Binding-site contacts:
Ligand atom C7 contacts residue MET267 of chain 1.A at 3.8 Å (hydrophobic).
Ligand atom C4 contacts residue GLY279 of chain 1.A at 3.5 Å.
Ligand atom C1 contacts residue PRO266 of chain 1.A at 3.6 Å (hydrophobic).
Ligand atom N2 contacts residue GLY279 of chain 1.A at 3.7 Å.
Ligand atom N5 contacts residue GLY279 of chain 1.A at 3.6 Å.
Ligand atom C11 contacts residue TYR247 of chain 1.A at 3.4 Å (hydrophobic).
Ligand atom C6 contacts residue TYR247 of chain 1.A at 3.7 Å (hydrophobic).
Ligand atom C21 contacts residue ILE246 of chain 1.A at 3.5 Å (hydrophobic).
Ligand atom C22 contacts residue TYR247 of chain 1.A at 3.6 Å (hydrophobic).
Ligand atom N12 contacts residue ILE246 of chain 1.A at 3.6 Å.
Ligand atom C10 contacts residue GLY279 of chain 1.A at 3.7 Å.
Ligand atom O25 contacts residue PRO266 of chain 1.A at 3.5 Å.
Ligand atom C3 contacts residue GLN280 of chain 1.A at 3.8 Å.
Ligand atom C6 contacts residue GLY279 of chain 1.A at 3.6 Å.
Ligand atom C15 contacts residue ILE246 of chain 1.A at 3.5 Å (hydrophobic).
Ligand atom N18 contacts residue PHE250 of chain 1.A at 3.6 Å.
Ligand atom N19 contacts residue GLN280 of chain 1.A at 3.0 Å (h-bond).
Ligand atom C17 contacts residue PHE283 of chain 1.A at 3.4 Å (hydrophobic).
Ligand atom N18 contacts residue PHE283 of chain 1.A at 3.6 Å.
Ligand atom C10 contacts residue PHE283 of chain 1.A at 3.6 Å (hydrophobic).
Ligand atom N5 contacts residue TYR247 of chain 1.A at 2.6 Å (h-bond).
Ligand atom C15 contacts residue PHE283 of chain 1.A at 3.6 Å (hydrophobic).
Ligand atom O25 contacts residue MET267 of chain 1.A at 3.6 Å (h-bond).
Ligand atom C10 contacts residue GLN280 of chain 1.A at 3.7 Å.
Ligand atom N12 contacts residue PHE283 of chain 1.A at 3.7 Å.
Ligand atom C11 contacts residue PHE250 of chain 1.A at 3.8 Å (hydrophobic).
Ligand atom C24 contacts residue PRO266 of chain 1.A at 3.8 Å (hydrophobic).
Ligand atom C4 contacts residue TYR247 of chain 1.A at 3.4 Å (hydrophobic).
Ligand atom C10 contacts residue TYR247 of chain 1.A at 3.4 Å (hydrophobic).
Ligand atom C13 contacts residue LEU229 of chain 1.A at 3.7 Å (hydrophobic).
Ligand atom N8 contacts residue MET267 of chain 1.A at 3.8 Å.
Ligand atom C21 contacts residue VAL232 of chain 1.A at 3.8 Å (hydrophobic).
Ligand atom C23 contacts residue GLU275 of chain 1.A at 3.6 Å.
Ligand atom C21 contacts residue GLN280 of chain 1.A at 3.5 Å.
Ligand atom C13 contacts residue PHE283 of chain 1.A at 3.5 Å (hydrophobic).
Ligand atom C23 contacts residue LYS272 of chain 1.A at 3.5 Å.
Ligand atom N2 contacts residue MET267 of chain 1.A at 3.7 Å.
Ligand atom C14 contacts residue PHE283 of chain 1.A at 3.4 Å (hydrophobic).
Ligand atom N16 contacts residue PHE283 of chain 1.A at 3.7 Å.
Ligand atom C24 contacts residue MET267 of chain 1.A at 3.7 Å (hydrophobic).

Sequence of chain 1.A:
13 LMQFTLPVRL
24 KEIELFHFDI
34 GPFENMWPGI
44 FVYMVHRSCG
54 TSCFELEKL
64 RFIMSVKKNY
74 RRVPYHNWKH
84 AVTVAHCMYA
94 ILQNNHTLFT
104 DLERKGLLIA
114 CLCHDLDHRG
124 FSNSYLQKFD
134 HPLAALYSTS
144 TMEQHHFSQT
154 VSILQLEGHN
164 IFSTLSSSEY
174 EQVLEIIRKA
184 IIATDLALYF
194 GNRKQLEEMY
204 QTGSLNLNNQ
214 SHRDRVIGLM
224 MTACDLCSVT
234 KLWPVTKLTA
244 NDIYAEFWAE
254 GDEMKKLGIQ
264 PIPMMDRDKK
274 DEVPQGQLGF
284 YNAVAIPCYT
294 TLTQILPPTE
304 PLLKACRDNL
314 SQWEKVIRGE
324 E

This protein binds this small molecule.
Small molecule (SMILES): Cc1cnc(C)n2nc(CCc3nc(N4CCCC4=O)cn3C)nc12